The protein below binds the small molecule below.
Small molecule (SMILES): CC(=O)N[C@@H]1[C@@H](O)[C@H](O)[C@@H](CO)O[C@H]1O

Binding-site contacts:
Ligand atom O5 contacts residue THR241 of chain 1.B at 4.0 Å.
Ligand atom O5 contacts residue ILE240 of chain 1.B at 3.9 Å.
Ligand atom C5 contacts residue ASN239 of chain 1.B at 3.7 Å.
Ligand atom C4 contacts residue ASN239 of chain 1.B at 4.2 Å.
Ligand atom O4 contacts residue PHE271 of chain 1.B at 4.2 Å.
Ligand atom N2 contacts residue ASN239 of chain 1.B at 2.9 Å (h-bond).
Ligand atom C2 contacts residue ASN239 of chain 1.B at 2.5 Å.
Ligand atom O5 contacts residue ASN239 of chain 1.B at 2.4 Å (h-bond).
Ligand atom C5 contacts residue PHE271 of chain 1.B at 3.6 Å (hydrophobic).
Ligand atom C2 contacts residue PHE271 of chain 1.B at 4.5 Å (hydrophobic).
Ligand atom C3 contacts residue ASN239 of chain 1.B at 3.8 Å.
Ligand atom O5 contacts residue PHE271 of chain 1.B at 4.2 Å.
Ligand atom C1 contacts residue ILE240 of chain 1.B at 4.4 Å (hydrophobic).
Ligand atom C7 contacts residue ASN239 of chain 1.B at 3.6 Å.
Ligand atom C4 contacts residue PHE271 of chain 1.B at 4.2 Å (hydrophobic).
Ligand atom O7 contacts residue ILE235 of chain 1.B at 4.1 Å.
Ligand atom C1 contacts residue ASN239 of chain 1.B at 1.4 Å.
Ligand atom C6 contacts residue THR241 of chain 1.B at 4.3 Å.
Ligand atom C1 contacts residue PHE271 of chain 1.B at 4.0 Å (hydrophobic).
Ligand atom C8 contacts residue ASN239 of chain 1.B at 3.9 Å.
Ligand atom O7 contacts residue ASN239 of chain 1.B at 4.4 Å.
Ligand atom C3 contacts residue PHE271 of chain 1.B at 4.0 Å (hydrophobic).
Ligand atom C5 contacts residue ILE240 of chain 1.B at 4.5 Å (hydrophobic).

Sequence of chain 1.B:
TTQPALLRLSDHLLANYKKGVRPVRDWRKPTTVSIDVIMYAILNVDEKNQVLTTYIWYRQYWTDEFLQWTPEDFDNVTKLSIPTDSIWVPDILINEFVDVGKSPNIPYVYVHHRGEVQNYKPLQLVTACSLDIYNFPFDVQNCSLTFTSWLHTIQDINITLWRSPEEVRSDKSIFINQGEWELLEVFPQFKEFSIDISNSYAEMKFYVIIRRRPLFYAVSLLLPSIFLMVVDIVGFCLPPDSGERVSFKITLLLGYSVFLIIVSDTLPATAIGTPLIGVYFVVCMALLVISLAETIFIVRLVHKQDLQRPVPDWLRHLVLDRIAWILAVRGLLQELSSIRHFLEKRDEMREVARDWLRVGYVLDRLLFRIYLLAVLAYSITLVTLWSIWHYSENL